Binding-site contacts:
Ligand atom N7 contacts residue ILE173 of chain 1.A at 3.5 Å.
Ligand atom O2B contacts residue ASP174 of chain 1.A at 2.9 Å (salt-bridge).
Ligand atom O1A contacts residue ASP174 of chain 1.A at 3.7 Å.
Ligand atom N3 contacts residue MET162 of chain 1.A at 3.6 Å (h-bond).
Ligand atom O2B contacts residue MG1 of chain 1.C at 2.4 Å.
Ligand atom C4 contacts residue MET162 of chain 1.A at 3.7 Å (hydrophobic).
Ligand atom PA contacts residue LYS67 of chain 1.A at 3.8 Å.
Ligand atom C8 contacts residue ILE173 of chain 1.A at 3.3 Å (hydrophobic).
Ligand atom O4' contacts residue GLY45 of chain 1.A at 3.8 Å.
Ligand atom O1G contacts residue ASP155 of chain 1.A at 3.8 Å.
Ligand atom N6 contacts residue GLU113 of chain 1.A at 2.9 Å (salt-bridge).
Ligand atom O1B contacts residue SER50 of chain 1.A at 2.9 Å.
Ligand atom PB contacts residue MG1 of chain 1.C at 3.8 Å.
Ligand atom O1G contacts residue ASN160 of chain 1.A at 3.5 Å (h-bond).
Ligand atom C6 contacts residue ILE65 of chain 1.A at 3.6 Å (hydrophobic).
Ligand atom PB contacts residue ASP174 of chain 1.A at 3.8 Å.
Ligand atom O1B contacts residue GLY47 of chain 1.A at 2.8 Å.
Ligand atom O5' contacts residue VAL52 of chain 1.A at 3.7 Å.
Ligand atom O2A contacts residue ASN160 of chain 1.A at 3.1 Å (h-bond).
Ligand atom O3' contacts residue HIS159 of chain 1.A at 3.1 Å (h-bond).
Ligand atom N1 contacts residue VAL115 of chain 1.A at 3.1 Å (h-bond).
Ligand atom O1G contacts residue ASP174 of chain 1.A at 2.5 Å (salt-bridge).
Ligand atom C3' contacts residue ILE173 of chain 1.A at 3.8 Å (hydrophobic).
Ligand atom N1 contacts residue ILE65 of chain 1.A at 3.8 Å.
Ligand atom O3A contacts residue LYS67 of chain 1.A at 3.6 Å.
Ligand atom O3G contacts residue ASP174 of chain 1.A at 3.2 Å (salt-bridge).
Ligand atom C2 contacts residue VAL115 of chain 1.A at 3.4 Å (hydrophobic).
Ligand atom O3G contacts residue MG1 of chain 1.C at 2.9 Å.
Ligand atom N3B contacts residue ASP174 of chain 1.A at 3.8 Å.
Ligand atom O2A contacts residue ASP174 of chain 1.A at 3.1 Å (salt-bridge).
Ligand atom O4' contacts residue VAL52 of chain 1.A at 3.8 Å.
Ligand atom N3B contacts residue GLY47 of chain 1.A at 3.2 Å.
Ligand atom O1G contacts residue LYS157 of chain 1.A at 3.3 Å (salt-bridge).
Ligand atom O1A contacts residue LYS67 of chain 1.A at 2.9 Å.
Ligand atom PB contacts residue GLY47 of chain 1.A at 3.5 Å.
Ligand atom C3' contacts residue HIS159 of chain 1.A at 3.7 Å.
Ligand atom O2G contacts residue LYS157 of chain 1.A at 3.8 Å.
Ligand atom PG contacts residue ASP174 of chain 1.A at 3.3 Å.
Ligand atom C2' contacts residue MET162 of chain 1.A at 3.6 Å (hydrophobic).
Ligand atom O2B contacts residue LYS67 of chain 1.A at 3.3 Å (salt-bridge).

Sequence of chain 1.A:
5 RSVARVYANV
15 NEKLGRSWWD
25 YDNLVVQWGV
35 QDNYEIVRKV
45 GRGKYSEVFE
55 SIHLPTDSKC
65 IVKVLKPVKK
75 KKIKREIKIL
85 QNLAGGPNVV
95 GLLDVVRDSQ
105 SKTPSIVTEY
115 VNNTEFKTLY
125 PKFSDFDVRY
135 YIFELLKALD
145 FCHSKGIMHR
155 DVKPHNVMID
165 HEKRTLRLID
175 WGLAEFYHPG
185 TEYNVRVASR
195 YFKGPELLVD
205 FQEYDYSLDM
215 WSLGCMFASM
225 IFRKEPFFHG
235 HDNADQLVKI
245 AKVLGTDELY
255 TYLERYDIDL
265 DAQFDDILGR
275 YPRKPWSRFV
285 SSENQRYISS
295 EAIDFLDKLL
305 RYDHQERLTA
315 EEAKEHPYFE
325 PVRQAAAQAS

A protein and the small-molecule ligand that binds it are described below.
Small molecule (SMILES): Nc1ncnc2c1ncn2[C@@H]1O[C@H](CO[P](=O)(O)O[P](=O)(O)NP(=O)(O)O)[C@@H](O)[C@H]1O